A small-molecule ligand and the protein it binds are described below.
Small molecule (SMILES): O=C1OCC/C=C/CC/C=C/C(=N/OCC(=O)N2CCCCC2)Cc2cc(O)cc(O)c21

Sequence of chain 1.A:
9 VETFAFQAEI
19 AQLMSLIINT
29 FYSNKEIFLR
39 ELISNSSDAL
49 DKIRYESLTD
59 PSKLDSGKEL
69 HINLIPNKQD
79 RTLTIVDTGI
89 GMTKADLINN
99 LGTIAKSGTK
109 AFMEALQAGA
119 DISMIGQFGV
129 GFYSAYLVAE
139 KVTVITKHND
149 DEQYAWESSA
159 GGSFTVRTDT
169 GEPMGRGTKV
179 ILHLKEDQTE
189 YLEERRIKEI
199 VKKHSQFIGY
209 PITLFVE

Binding-site contacts:
Ligand atom C11 contacts residue GLY89 of chain 1.A at 3.5 Å.
Ligand atom C18 contacts residue PHE130 of chain 1.A at 3.8 Å (hydrophobic).
Ligand atom C13 contacts residue LYS50 of chain 1.A at 3.5 Å.
Ligand atom O3 contacts residue ASN43 of chain 1.A at 3.4 Å.
Ligand atom N1 contacts residue PHE130 of chain 1.A at 3.7 Å.
Ligand atom C23 contacts residue TRP154 of chain 1.A at 3.7 Å (hydrophobic).
Ligand atom O2 contacts residue GLY89 of chain 1.A at 3.8 Å.
Ligand atom C2 contacts residue ASN43 of chain 1.A at 3.4 Å.
Ligand atom C3 contacts residue ASN43 of chain 1.A at 3.6 Å.
Ligand atom C20 contacts residue PHE130 of chain 1.A at 3.5 Å (hydrophobic).
Ligand atom C1 contacts residue ASP85 of chain 1.A at 3.4 Å.
Ligand atom O4 contacts residue THR176 of chain 1.A at 3.2 Å.
Ligand atom C14 contacts residue LYS50 of chain 1.A at 3.6 Å.
Ligand atom C6 contacts residue ASP85 of chain 1.A at 3.4 Å.
Ligand atom C15 contacts residue ASP46 of chain 1.A at 3.8 Å.
Ligand atom O5 contacts residue PHE130 of chain 1.A at 3.7 Å.
Ligand atom C19 contacts residue TYR131 of chain 1.A at 3.7 Å (hydrophobic).
Ligand atom C12 contacts residue LYS50 of chain 1.A at 3.7 Å.
Ligand atom C1 contacts residue THR176 of chain 1.A at 3.9 Å.
Ligand atom O3 contacts residue LEU40 of chain 1.A at 3.7 Å.
Ligand atom O4 contacts residue ALA47 of chain 1.A at 3.4 Å.
Ligand atom O4 contacts residue ASP85 of chain 1.A at 2.5 Å (salt-bridge).
Ligand atom C22 contacts residue LEU95 of chain 1.A at 3.6 Å (hydrophobic).
Ligand atom C6 contacts residue THR176 of chain 1.A at 3.6 Å.
Ligand atom C17 contacts residue ASP46 of chain 1.A at 3.7 Å.
Ligand atom O2 contacts residue MET90 of chain 1.A at 3.4 Å.
Ligand atom O2 contacts residue THR176 of chain 1.A at 2.8 Å (h-bond).
Ligand atom O3 contacts residue VAL178 of chain 1.A at 3.7 Å.
Ligand atom C17 contacts residue ASN43 of chain 1.A at 3.8 Å.
Ligand atom C7 contacts residue MET90 of chain 1.A at 3.7 Å (hydrophobic).
Ligand atom C21 contacts residue MET90 of chain 1.A at 3.7 Å (hydrophobic).
Ligand atom C11 contacts residue MET90 of chain 1.A at 3.7 Å (hydrophobic).
Ligand atom C10 contacts residue ASN43 of chain 1.A at 3.6 Å.
Ligand atom O6 contacts residue LEU99 of chain 1.A at 3.4 Å.
Ligand atom C24 contacts residue TRP154 of chain 1.A at 3.7 Å (hydrophobic).
Ligand atom C23 contacts residue LEU95 of chain 1.A at 3.4 Å (hydrophobic).
Ligand atom O6 contacts residue TYR131 of chain 1.A at 3.4 Å (h-bond).
Ligand atom C22 contacts residue TRP154 of chain 1.A at 3.7 Å (hydrophobic).
Ligand atom C9 contacts residue LEU99 of chain 1.A at 3.8 Å (hydrophobic).
Ligand atom C12 contacts residue ILE88 of chain 1.A at 3.4 Å (hydrophobic).